The protein below binds the small molecule below.
Small molecule (SMILES): CC(=O)N[C@H]1[C@H](O[C@H]2[C@H](O)[C@@H](NC(C)=O)CO[C@@H]2CO)O[C@H](CO)[C@@H](O[C@@H]2O[C@H](CO[C@H]3O[C@H](CO)[C@@H](O)[C@H](O)[C@@H]3O)[C@@H](O)[C@H](OC3O[C@H](CO)[C@@H](O)[C@H](O)[C@@H]3O)[C@@H]2O)[C@@H]1O

Binding-site contacts:
Ligand atom C4 contacts residue ASN221 of chain 1.A at 4.2 Å.
Ligand atom C1 contacts residue VAL391 of chain 1.A at 4.3 Å (hydrophobic).
Ligand atom C6 contacts residue GLY337 of chain 1.A at 4.3 Å.
Ligand atom O4 contacts residue VAL391 of chain 1.A at 3.7 Å.
Ligand atom N2 contacts residue ASN221 of chain 1.A at 2.9 Å (h-bond).
Ligand atom C2 contacts residue SER392 of chain 1.A at 4.2 Å.
Ligand atom C2 contacts residue ASN221 of chain 1.A at 2.4 Å.
Ligand atom O5 contacts residue ASN221 of chain 1.A at 2.4 Å (h-bond).
Ligand atom O6 contacts residue SER168 of chain 1.A at 4.5 Å.
Ligand atom C8 contacts residue ASN335 of chain 1.A at 3.6 Å.
Ligand atom C5 contacts residue VAL391 of chain 1.A at 3.5 Å (hydrophobic).
Ligand atom O7 contacts residue ASN335 of chain 1.A at 4.5 Å.
Ligand atom O6 contacts residue GLY337 of chain 1.A at 3.5 Å.
Ligand atom O7 contacts residue VAL213 of chain 1.A at 4.2 Å.
Ligand atom C8 contacts residue LEU220 of chain 1.A at 3.7 Å (hydrophobic).
Ligand atom C7 contacts residue ASN335 of chain 1.A at 4.3 Å.
Ligand atom O3 contacts residue CYS390 of chain 1.A at 4.4 Å.
Ligand atom C1 contacts residue SER392 of chain 1.A at 4.3 Å.
Ligand atom C3 contacts residue VAL391 of chain 1.A at 3.8 Å (hydrophobic).
Ligand atom C4 contacts residue VAL391 of chain 1.A at 3.9 Å (hydrophobic).
Ligand atom C5 contacts residue NAG1 of chain 1.Z at 4.0 Å.
Ligand atom C3 contacts residue SER392 of chain 1.A at 4.1 Å.
Ligand atom O5 contacts residue VAL391 of chain 1.A at 4.3 Å.
Ligand atom O7 contacts residue VAL391 of chain 1.A at 4.3 Å.
Ligand atom C7 contacts residue ASN221 of chain 1.A at 3.6 Å.
Ligand atom O7 contacts residue PRO171 of chain 1.A at 4.3 Å.
Ligand atom N2 contacts residue SER392 of chain 1.A at 3.6 Å.
Ligand atom C6 contacts residue NAG1 of chain 1.Z at 3.3 Å.
Ligand atom O7 contacts residue ASN221 of chain 1.A at 4.0 Å.
Ligand atom C5 contacts residue ASN221 of chain 1.A at 3.7 Å.
Ligand atom C3 contacts residue ASN221 of chain 1.A at 3.8 Å.
Ligand atom C6 contacts residue VAL391 of chain 1.A at 4.4 Å (hydrophobic).
Ligand atom C1 contacts residue ASN221 of chain 1.A at 1.4 Å.

Sequence of chain 1.A:
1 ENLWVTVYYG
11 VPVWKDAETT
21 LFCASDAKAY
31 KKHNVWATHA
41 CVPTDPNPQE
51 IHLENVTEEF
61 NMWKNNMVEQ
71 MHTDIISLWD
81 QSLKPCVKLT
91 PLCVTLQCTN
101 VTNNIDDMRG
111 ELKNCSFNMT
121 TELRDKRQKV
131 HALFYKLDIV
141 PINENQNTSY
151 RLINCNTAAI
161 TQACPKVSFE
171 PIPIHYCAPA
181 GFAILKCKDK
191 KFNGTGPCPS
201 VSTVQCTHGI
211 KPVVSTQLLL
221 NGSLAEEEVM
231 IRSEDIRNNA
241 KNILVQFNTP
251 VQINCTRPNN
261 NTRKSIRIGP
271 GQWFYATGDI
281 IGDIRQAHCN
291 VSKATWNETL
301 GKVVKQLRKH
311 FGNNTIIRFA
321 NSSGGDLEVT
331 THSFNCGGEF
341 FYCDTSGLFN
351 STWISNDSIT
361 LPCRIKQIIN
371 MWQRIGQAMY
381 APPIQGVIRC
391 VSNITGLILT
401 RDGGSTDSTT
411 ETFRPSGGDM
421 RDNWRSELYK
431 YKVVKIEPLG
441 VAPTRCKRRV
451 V